This protein binds this small molecule.
Small molecule (SMILES): CC1(C)S[C@H]([C@@H](C=O)NC(=O)[C@H](N)c2ccc(O)cc2)N[C@H]1C(=O)O

Binding-site contacts:
Ligand atom S4 contacts residue GLN117 of chain 1.B at 3.4 Å (h-bond).
Ligand atom C9 contacts residue GLN117 of chain 1.B at 4.0 Å.
Ligand atom O62 contacts residue ASN286 of chain 1.B at 3.9 Å.
Ligand atom C1 contacts residue TYR147 of chain 1.B at 4.0 Å (hydrophobic).
Ligand atom O62 contacts residue ALA315 of chain 1.B at 3.6 Å.
Ligand atom N7 contacts residue SER61 of chain 1.B at 4.2 Å.
Ligand atom O1 contacts residue GLY314 of chain 1.B at 3.2 Å.
Ligand atom N11 contacts residue TYR218 of chain 1.B at 3.7 Å.
Ligand atom C17 contacts residue GLY317 of chain 1.B at 3.9 Å.
Ligand atom C2 contacts residue ASN149 of chain 1.B at 4.3 Å.
Ligand atom O91 contacts residue GLN117 of chain 1.B at 2.9 Å (h-bond).
Ligand atom O1 contacts residue GLY60 of chain 1.B at 4.2 Å.
Ligand atom N7 contacts residue ALA315 of chain 1.B at 4.0 Å.
Ligand atom C52 contacts residue LEU290 of chain 1.B at 3.5 Å (hydrophobic).
Ligand atom O91 contacts residue ASN149 of chain 1.B at 2.6 Å (h-bond).
Ligand atom C3 contacts residue TYR147 of chain 1.B at 4.3 Å (hydrophobic).
Ligand atom C52 contacts residue ASN286 of chain 1.B at 3.8 Å.
Ligand atom O1 contacts residue SER61 of chain 1.B at 2.2 Å (h-bond).
Ligand atom C12 contacts residue ALA315 of chain 1.B at 4.2 Å (hydrophobic).
Ligand atom C16 contacts residue GLY317 of chain 1.B at 3.8 Å.
Ligand atom C9 contacts residue ASN149 of chain 1.B at 3.7 Å.
Ligand atom C17 contacts residue THR316 of chain 1.B at 3.5 Å.
Ligand atom C1 contacts residue ALA315 of chain 1.B at 3.8 Å (hydrophobic).
Ligand atom S4 contacts residue LEU116 of chain 1.B at 4.0 Å.
Ligand atom C1 contacts residue SER61 of chain 1.B at 1.4 Å.
Ligand atom C10 contacts residue ALA315 of chain 1.B at 3.7 Å (hydrophobic).
Ligand atom C16 contacts residue THR316 of chain 1.B at 3.7 Å.
Ligand atom O1 contacts residue ALA315 of chain 1.B at 2.7 Å (h-bond).
Ligand atom C51 contacts residue GLN117 of chain 1.B at 3.8 Å.
Ligand atom C17 contacts residue ALA315 of chain 1.B at 3.6 Å (hydrophobic).
Ligand atom C2 contacts residue ALA315 of chain 1.B at 4.1 Å (hydrophobic).
Ligand atom N8 contacts residue ALA315 of chain 1.B at 3.2 Å (h-bond).
Ligand atom C61 contacts residue ASN286 of chain 1.B at 4.3 Å.
Ligand atom C2 contacts residue SER61 of chain 1.B at 2.3 Å.
Ligand atom C9 contacts residue ALA315 of chain 1.B at 4.0 Å (hydrophobic).
Ligand atom C3 contacts residue SER61 of chain 1.B at 3.4 Å.
Ligand atom N8 contacts residue SER61 of chain 1.B at 3.2 Å (h-bond).
Ligand atom O63 contacts residue ASN340 of chain 1.B at 3.4 Å (h-bond).
Ligand atom C61 contacts residue ALA315 of chain 1.B at 3.9 Å (hydrophobic).
Ligand atom C61 contacts residue ASN340 of chain 1.B at 4.1 Å.

Sequence of chain 1.B:
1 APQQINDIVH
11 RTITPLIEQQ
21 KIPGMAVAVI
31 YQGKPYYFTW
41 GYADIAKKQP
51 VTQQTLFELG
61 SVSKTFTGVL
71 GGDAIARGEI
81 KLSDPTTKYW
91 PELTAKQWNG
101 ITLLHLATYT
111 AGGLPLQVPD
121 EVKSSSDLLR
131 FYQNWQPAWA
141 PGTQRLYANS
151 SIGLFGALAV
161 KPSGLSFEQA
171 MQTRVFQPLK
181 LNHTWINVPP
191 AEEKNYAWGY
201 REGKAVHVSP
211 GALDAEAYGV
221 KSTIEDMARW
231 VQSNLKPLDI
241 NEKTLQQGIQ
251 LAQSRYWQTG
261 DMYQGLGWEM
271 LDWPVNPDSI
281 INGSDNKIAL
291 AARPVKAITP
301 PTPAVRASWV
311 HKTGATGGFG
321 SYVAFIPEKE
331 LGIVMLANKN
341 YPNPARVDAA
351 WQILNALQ